Sequence of chain 1.A:
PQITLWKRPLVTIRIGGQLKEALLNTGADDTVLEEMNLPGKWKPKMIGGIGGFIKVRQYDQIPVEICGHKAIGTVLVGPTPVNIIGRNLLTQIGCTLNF

Sequence of chain 1.B:
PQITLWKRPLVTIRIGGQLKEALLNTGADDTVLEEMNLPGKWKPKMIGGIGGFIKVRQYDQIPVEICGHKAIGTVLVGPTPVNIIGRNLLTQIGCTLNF

A protein and the small-molecule ligand that binds it are described below.
Small molecule (SMILES): CC(C)C[C@H](NC(=O)[C@H](Cc1ccccc1)NC(=O)[C@H](CC(N)=O)N[C@H](O)[C@H](C)NC(=O)[C@H](C)NC(=O)[C@H](C)N)C(=O)NCC(=O)N[C@@H](C)C(=O)O

Binding-site contacts:
Ligand atom CB contacts residue ALA28 of chain 1.A at 3.4 Å (hydrophobic).
Ligand atom N contacts residue ASP29 of chain 1.B at 3.6 Å (salt-bridge).
Ligand atom O contacts residue ASP29 of chain 1.A at 3.5 Å (salt-bridge).
Ligand atom O contacts residue GLY27 of chain 1.B at 3.6 Å (h-bond).
Ligand atom CD1 contacts residue GLY27 of chain 1.B at 3.3 Å.
Ligand atom CB contacts residue ILE84 of chain 1.A at 3.6 Å (hydrophobic).
Ligand atom C contacts residue GLY48 of chain 1.A at 3.4 Å.
Ligand atom CE2 contacts residue PRO81 of chain 1.A at 3.5 Å (hydrophobic).
Ligand atom CA contacts residue GLY27 of chain 1.B at 3.6 Å.
Ligand atom CA contacts residue ASP29 of chain 1.A at 3.5 Å.
Ligand atom CB contacts residue ILE84 of chain 1.B at 3.6 Å (hydrophobic).
Ligand atom CD2 contacts residue GLY48 of chain 1.B at 3.5 Å.
Ligand atom N contacts residue ASP29 of chain 1.A at 3.5 Å (salt-bridge).
Ligand atom CB contacts residue GLY48 of chain 1.A at 3.2 Å.
Ligand atom CB contacts residue ILE47 of chain 1.A at 3.2 Å (hydrophobic).
Ligand atom O contacts residue ASN25 of chain 1.B at 3.2 Å (h-bond).
Ligand atom N contacts residue GLY48 of chain 1.B at 3.1 Å (h-bond).
Ligand atom CB contacts residue ILE47 of chain 1.B at 3.3 Å (hydrophobic).
Ligand atom CD2 contacts residue ILE50 of chain 1.A at 3.5 Å (hydrophobic).
Ligand atom CB contacts residue ASP30 of chain 1.A at 2.4 Å.
Ligand atom OD1 contacts residue PRO81 of chain 1.B at 3.6 Å.
Ligand atom N contacts residue GLY27 of chain 1.A at 3.2 Å (h-bond).
Ligand atom N contacts residue ASP30 of chain 1.B at 3.5 Å (salt-bridge).
Ligand atom O contacts residue GLY27 of chain 1.A at 3.2 Å (h-bond).
Ligand atom O contacts residue GLY48 of chain 1.A at 3.2 Å (h-bond).
Ligand atom CA contacts residue GLY48 of chain 1.B at 3.4 Å.
Ligand atom O contacts residue GLY49 of chain 1.B at 3.1 Å.
Ligand atom N contacts residue GLY27 of chain 1.B at 3.2 Å (h-bond).
Ligand atom CZ contacts residue VAL82 of chain 1.A at 3.2 Å (hydrophobic).
Ligand atom OXT contacts residue ASP30 of chain 1.B at 2.4 Å (salt-bridge).
Ligand atom CA contacts residue ASP29 of chain 1.B at 3.1 Å.
Ligand atom CB contacts residue ASN25 of chain 1.A at 3.6 Å.
Ligand atom CA contacts residue ASP30 of chain 1.A at 3.3 Å.
Ligand atom N contacts residue GLY48 of chain 1.A at 3.2 Å (h-bond).
Ligand atom CB contacts residue MET46 of chain 1.B at 3.5 Å (hydrophobic).
Ligand atom O contacts residue GLY48 of chain 1.B at 3.1 Å (h-bond).
Ligand atom CA contacts residue ALA28 of chain 1.A at 3.5 Å (hydrophobic).
Ligand atom O contacts residue ASP29 of chain 1.B at 3.1 Å (salt-bridge).
Ligand atom CD1 contacts residue LEU23 of chain 1.A at 3.4 Å (hydrophobic).
Ligand atom CA contacts residue GLY48 of chain 1.A at 2.7 Å.